Binding-site contacts:
Ligand atom O5 contacts residue ASN212 of chain 42.K at 2.4 Å (h-bond).
Ligand atom C1 contacts residue ILE211 of chain 42.K at 4.2 Å (hydrophobic).
Ligand atom C2 contacts residue ASN212 of chain 42.K at 2.5 Å.
Ligand atom C7 contacts residue ASN212 of chain 42.K at 3.7 Å.
Ligand atom N2 contacts residue ASN212 of chain 42.K at 2.9 Å (h-bond).
Ligand atom C3 contacts residue ASN212 of chain 42.K at 3.8 Å.
Ligand atom N2 contacts residue ILE211 of chain 42.K at 4.0 Å.
Ligand atom C1 contacts residue ASN212 of chain 42.K at 1.4 Å.
Ligand atom C5 contacts residue ASN212 of chain 42.K at 3.7 Å.
Ligand atom O7 contacts residue ASN212 of chain 42.K at 4.1 Å.
Ligand atom C4 contacts residue ASN212 of chain 42.K at 4.2 Å.

Sequence of chain 42.K:
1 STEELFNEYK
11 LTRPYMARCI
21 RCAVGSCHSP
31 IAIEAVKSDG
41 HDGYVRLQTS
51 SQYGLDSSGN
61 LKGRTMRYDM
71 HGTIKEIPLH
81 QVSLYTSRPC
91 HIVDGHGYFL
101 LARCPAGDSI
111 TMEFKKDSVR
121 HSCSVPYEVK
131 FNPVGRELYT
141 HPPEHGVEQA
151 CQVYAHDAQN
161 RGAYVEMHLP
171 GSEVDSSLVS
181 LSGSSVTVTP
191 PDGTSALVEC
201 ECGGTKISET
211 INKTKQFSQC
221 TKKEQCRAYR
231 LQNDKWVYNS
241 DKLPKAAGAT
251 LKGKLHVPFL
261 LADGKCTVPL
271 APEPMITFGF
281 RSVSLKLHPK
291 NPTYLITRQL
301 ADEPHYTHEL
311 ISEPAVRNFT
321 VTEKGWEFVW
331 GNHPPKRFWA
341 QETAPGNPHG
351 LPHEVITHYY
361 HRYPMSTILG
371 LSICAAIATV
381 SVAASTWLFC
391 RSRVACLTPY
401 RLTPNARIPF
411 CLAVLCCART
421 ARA

The small molecule below binds the protein below.
Small molecule (SMILES): CC(=O)N[C@@H]1[C@@H](O)[C@H](O)[C@@H](CO)O[C@H]1O